Binding-site contacts:
Ligand atom C6 contacts residue ALA46 of chain 1.A at 4.4 Å (hydrophobic).
Ligand atom C4 contacts residue ASN56 of chain 1.A at 4.1 Å.
Ligand atom C7 contacts residue ASN56 of chain 1.A at 3.7 Å.
Ligand atom C6 contacts residue GLN42 of chain 1.A at 3.7 Å.
Ligand atom C5 contacts residue GLN42 of chain 1.A at 4.2 Å.
Ligand atom C1 contacts residue ASN56 of chain 1.A at 1.4 Å.
Ligand atom C3 contacts residue ASN56 of chain 1.A at 3.7 Å.
Ligand atom C1 contacts residue THR58 of chain 1.A at 4.3 Å.
Ligand atom O7 contacts residue ASN56 of chain 1.A at 4.0 Å.
Ligand atom N2 contacts residue ASN56 of chain 1.A at 2.9 Å (h-bond).
Ligand atom O6 contacts residue ASN44 of chain 1.A at 3.9 Å.
Ligand atom O6 contacts residue GLN42 of chain 1.A at 2.8 Å (h-bond).
Ligand atom C2 contacts residue ASN56 of chain 1.A at 2.4 Å.
Ligand atom C5 contacts residue ASN56 of chain 1.A at 3.5 Å.
Ligand atom O6 contacts residue THR58 of chain 1.A at 3.0 Å (h-bond).
Ligand atom O5 contacts residue GLN42 of chain 1.A at 3.1 Å (h-bond).
Ligand atom C1 contacts residue GLN42 of chain 1.A at 4.1 Å.
Ligand atom O5 contacts residue ASN56 of chain 1.A at 2.3 Å (h-bond).
Ligand atom C5 contacts residue THR58 of chain 1.A at 3.9 Å.
Ligand atom O5 contacts residue THR58 of chain 1.A at 4.1 Å.
Ligand atom O6 contacts residue ASN56 of chain 1.A at 4.3 Å.
Ligand atom C6 contacts residue ASN44 of chain 1.A at 3.7 Å.
Ligand atom C6 contacts residue THR58 of chain 1.A at 3.9 Å.
Ligand atom O5 contacts residue ALA46 of chain 1.A at 4.4 Å.

This small molecule binds to this protein.
Small molecule (SMILES): CC(=O)N[C@@H]1[C@@H](O)[C@H](O)[C@@H](CO)O[C@H]1O

Sequence of chain 1.A:
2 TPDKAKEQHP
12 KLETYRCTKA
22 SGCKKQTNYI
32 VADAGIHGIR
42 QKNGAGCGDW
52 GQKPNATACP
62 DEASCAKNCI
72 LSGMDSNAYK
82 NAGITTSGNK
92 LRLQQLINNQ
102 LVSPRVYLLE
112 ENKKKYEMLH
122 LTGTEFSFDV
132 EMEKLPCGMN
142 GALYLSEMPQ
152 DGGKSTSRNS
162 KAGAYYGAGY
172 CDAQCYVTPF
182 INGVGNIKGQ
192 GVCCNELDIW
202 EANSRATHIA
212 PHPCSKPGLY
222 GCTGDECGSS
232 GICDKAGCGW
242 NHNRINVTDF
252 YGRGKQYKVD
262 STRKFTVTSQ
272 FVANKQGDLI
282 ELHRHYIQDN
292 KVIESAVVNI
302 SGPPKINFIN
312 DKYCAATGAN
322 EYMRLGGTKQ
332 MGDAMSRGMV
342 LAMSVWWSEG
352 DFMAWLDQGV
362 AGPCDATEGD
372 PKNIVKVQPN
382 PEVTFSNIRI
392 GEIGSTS